Sequence of chain 1.A:
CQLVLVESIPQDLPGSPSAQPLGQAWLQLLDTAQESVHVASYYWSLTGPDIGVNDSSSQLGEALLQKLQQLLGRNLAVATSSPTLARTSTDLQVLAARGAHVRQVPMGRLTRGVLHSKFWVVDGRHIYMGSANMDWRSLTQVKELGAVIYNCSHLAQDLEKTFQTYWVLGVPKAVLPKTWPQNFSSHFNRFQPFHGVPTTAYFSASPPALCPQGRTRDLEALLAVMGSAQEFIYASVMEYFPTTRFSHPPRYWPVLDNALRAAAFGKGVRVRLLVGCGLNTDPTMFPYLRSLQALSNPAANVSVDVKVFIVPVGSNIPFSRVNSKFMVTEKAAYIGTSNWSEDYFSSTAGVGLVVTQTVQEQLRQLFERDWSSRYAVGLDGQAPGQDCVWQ

The small molecule below binds the protein below.
Small molecule (SMILES): Cc1cn([C@H]2C[C@H](O[P](=O)(O)OC[C@H]3O[C@@H](n4cc(C)c(=O)[nH]c4=O)C[C@@H]3O[P](=O)(O)OC[C@H]3O[C@@H](n4cc(C)c(=O)[nH]c4=O)C[C@@H]3O)[C@@H](CO)O2)c(=O)[nH]c1=O

Binding-site contacts:
Ligand atom O5' contacts residue PHE330 of chain 1.A at 3.9 Å.
Ligand atom C4 contacts residue LEU165 of chain 1.A at 3.9 Å (hydrophobic).
Ligand atom N3 contacts residue LEU165 of chain 1.A at 3.3 Å.
Ligand atom C4 contacts residue PHE330 of chain 1.A at 3.5 Å (hydrophobic).
Ligand atom OP2 contacts residue NEP410 of chain 1.A at 3.6 Å.
Ligand atom O3' contacts residue NEP410 of chain 1.A at 3.9 Å.
Ligand atom C4' contacts residue NEP410 of chain 1.A at 3.5 Å.
Ligand atom C5 contacts residue PHE405 of chain 1.A at 3.8 Å (hydrophobic).
Ligand atom N3 contacts residue PHE330 of chain 1.A at 3.6 Å.
Ligand atom C5 contacts residue PHE330 of chain 1.A at 3.7 Å (hydrophobic).
Ligand atom N1 contacts residue LEU165 of chain 1.A at 4.0 Å.
Ligand atom C7 contacts residue PHE330 of chain 1.A at 3.7 Å (hydrophobic).
Ligand atom C4 contacts residue ARG192 of chain 1.A at 4.0 Å.
Ligand atom OP2 contacts residue HIS196 of chain 1.A at 3.9 Å.
Ligand atom OP2 contacts residue TYR431 of chain 1.A at 3.6 Å (h-bond).
Ligand atom C3' contacts residue NEP410 of chain 1.A at 3.2 Å.
Ligand atom O4 contacts residue PHE405 of chain 1.A at 3.2 Å.
Ligand atom O4' contacts residue PHE405 of chain 1.A at 3.6 Å.
Ligand atom OP2 contacts residue LEU165 of chain 1.A at 3.6 Å.
Ligand atom C2 contacts residue PHE405 of chain 1.A at 3.4 Å (hydrophobic).
Ligand atom C7 contacts residue ARG217 of chain 1.A at 3.3 Å.
Ligand atom O2 contacts residue LEU165 of chain 1.A at 3.6 Å.
Ligand atom N3 contacts residue PHE405 of chain 1.A at 3.6 Å.
Ligand atom O2 contacts residue ARG192 of chain 1.A at 2.9 Å (salt-bridge).
Ligand atom C2 contacts residue LEU165 of chain 1.A at 3.5 Å (hydrophobic).
Ligand atom N3 contacts residue ARG192 of chain 1.A at 2.9 Å (salt-bridge).
Ligand atom C2' contacts residue LEU165 of chain 1.A at 3.7 Å (hydrophobic).
Ligand atom C2 contacts residue ARG192 of chain 1.A at 3.2 Å.
Ligand atom O4 contacts residue THR435 of chain 1.A at 3.5 Å (h-bond).
Ligand atom O5' contacts residue NEP410 of chain 1.A at 2.5 Å (h-bond).
Ligand atom C7 contacts residue PHE405 of chain 1.A at 4.0 Å (hydrophobic).
Ligand atom O2 contacts residue PHE405 of chain 1.A at 3.4 Å.
Ligand atom C6 contacts residue PHE405 of chain 1.A at 3.9 Å (hydrophobic).
Ligand atom C5' contacts residue NEP410 of chain 1.A at 3.1 Å.
Ligand atom N1 contacts residue PHE405 of chain 1.A at 3.6 Å.
Ligand atom O4 contacts residue PHE330 of chain 1.A at 3.3 Å.
Ligand atom O4 contacts residue ASN364 of chain 1.A at 3.4 Å.
Ligand atom C7 contacts residue TYR121 of chain 1.A at 3.6 Å (hydrophobic).
Ligand atom C4 contacts residue PHE405 of chain 1.A at 3.4 Å (hydrophobic).
Ligand atom C2 contacts residue PHE330 of chain 1.A at 3.8 Å (hydrophobic).